The protein below binds the small molecule below.
Small molecule (SMILES): N[C@@H](CCC(=O)O)C(=O)O

Sequence of chain 1.G:
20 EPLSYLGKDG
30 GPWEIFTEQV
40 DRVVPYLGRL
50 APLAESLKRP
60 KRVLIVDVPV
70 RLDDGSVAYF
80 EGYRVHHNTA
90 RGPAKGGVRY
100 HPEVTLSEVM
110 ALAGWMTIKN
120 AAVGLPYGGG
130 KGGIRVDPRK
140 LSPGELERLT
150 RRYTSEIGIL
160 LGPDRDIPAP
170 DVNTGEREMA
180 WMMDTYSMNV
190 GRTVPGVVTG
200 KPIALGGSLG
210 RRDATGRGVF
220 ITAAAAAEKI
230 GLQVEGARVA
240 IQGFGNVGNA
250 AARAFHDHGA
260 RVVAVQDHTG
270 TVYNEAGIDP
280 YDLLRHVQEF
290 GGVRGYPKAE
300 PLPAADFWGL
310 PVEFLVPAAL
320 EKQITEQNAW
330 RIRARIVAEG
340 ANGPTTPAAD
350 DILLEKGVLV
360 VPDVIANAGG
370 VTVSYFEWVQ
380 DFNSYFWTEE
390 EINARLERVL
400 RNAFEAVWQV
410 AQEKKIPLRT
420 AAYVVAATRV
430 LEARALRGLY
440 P

Binding-site contacts:
Ligand atom C contacts residue GLY437 of chain 1.H at 3.7 Å.
Ligand atom O contacts residue TYR439 of chain 1.H at 4.1 Å.
Ligand atom OE1 contacts residue ARG436 of chain 1.H at 3.6 Å.
Ligand atom OE1 contacts residue ALA89 of chain 1.H at 3.9 Å.
Ligand atom OE1 contacts residue THR88 of chain 1.H at 4.2 Å.
Ligand atom N contacts residue ASP183 of chain 1.G at 2.7 Å (salt-bridge).
Ligand atom CB contacts residue ARG436 of chain 1.H at 3.7 Å.
Ligand atom CD contacts residue ALA89 of chain 1.H at 4.0 Å (hydrophobic).
Ligand atom N contacts residue MET187 of chain 1.G at 3.6 Å.
Ligand atom CA contacts residue GLY437 of chain 1.H at 3.6 Å.
Ligand atom OXT contacts residue TYR439 of chain 1.H at 2.8 Å (h-bond).
Ligand atom C contacts residue LEU438 of chain 1.H at 4.4 Å (hydrophobic).
Ligand atom CG contacts residue ARG433 of chain 1.H at 3.5 Å.
Ligand atom OE2 contacts residue THR88 of chain 1.H at 4.5 Å.
Ligand atom N contacts residue LEU438 of chain 1.H at 4.5 Å.
Ligand atom CA contacts residue TYR439 of chain 1.H at 3.4 Å (hydrophobic).
Ligand atom O contacts residue ARG151 of chain 1.L at 2.8 Å (salt-bridge).
Ligand atom CB contacts residue ARG433 of chain 1.H at 4.3 Å.
Ligand atom OE2 contacts residue ALA89 of chain 1.H at 3.9 Å.
Ligand atom C contacts residue ARG151 of chain 1.L at 3.5 Å.
Ligand atom CG contacts residue GLY437 of chain 1.H at 4.3 Å.
Ligand atom CB contacts residue GLY437 of chain 1.H at 3.4 Å.
Ligand atom CA contacts residue MET187 of chain 1.G at 3.7 Å (hydrophobic).
Ligand atom C contacts residue TYR439 of chain 1.H at 3.3 Å (hydrophobic).
Ligand atom OXT contacts residue GLY437 of chain 1.H at 3.3 Å (h-bond).
Ligand atom N contacts residue TYR439 of chain 1.H at 2.8 Å (h-bond).
Ligand atom CA contacts residue ASP183 of chain 1.G at 3.4 Å.
Ligand atom OXT contacts residue LEU438 of chain 1.H at 3.3 Å.
Ligand atom N contacts residue GLY437 of chain 1.H at 3.2 Å (h-bond).
Ligand atom OXT contacts residue ARG151 of chain 1.L at 3.0 Å (salt-bridge).
Ligand atom CB contacts residue ASP183 of chain 1.G at 3.4 Å.

Sequence of chain 1.H:
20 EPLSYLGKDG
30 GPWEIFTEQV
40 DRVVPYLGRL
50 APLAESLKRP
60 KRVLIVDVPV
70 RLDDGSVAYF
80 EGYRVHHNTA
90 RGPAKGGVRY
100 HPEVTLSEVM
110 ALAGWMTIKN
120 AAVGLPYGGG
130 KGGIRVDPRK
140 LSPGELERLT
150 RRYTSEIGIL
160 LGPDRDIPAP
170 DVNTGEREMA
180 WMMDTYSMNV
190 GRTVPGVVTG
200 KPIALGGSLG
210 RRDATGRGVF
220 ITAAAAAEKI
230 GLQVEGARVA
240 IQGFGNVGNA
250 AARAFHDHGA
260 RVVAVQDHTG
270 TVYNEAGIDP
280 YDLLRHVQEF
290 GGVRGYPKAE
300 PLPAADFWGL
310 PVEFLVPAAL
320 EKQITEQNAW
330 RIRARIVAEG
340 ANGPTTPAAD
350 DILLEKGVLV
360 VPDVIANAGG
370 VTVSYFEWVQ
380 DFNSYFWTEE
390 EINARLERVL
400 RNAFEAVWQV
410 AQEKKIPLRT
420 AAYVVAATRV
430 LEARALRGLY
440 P

Sequence of chain 1.L:
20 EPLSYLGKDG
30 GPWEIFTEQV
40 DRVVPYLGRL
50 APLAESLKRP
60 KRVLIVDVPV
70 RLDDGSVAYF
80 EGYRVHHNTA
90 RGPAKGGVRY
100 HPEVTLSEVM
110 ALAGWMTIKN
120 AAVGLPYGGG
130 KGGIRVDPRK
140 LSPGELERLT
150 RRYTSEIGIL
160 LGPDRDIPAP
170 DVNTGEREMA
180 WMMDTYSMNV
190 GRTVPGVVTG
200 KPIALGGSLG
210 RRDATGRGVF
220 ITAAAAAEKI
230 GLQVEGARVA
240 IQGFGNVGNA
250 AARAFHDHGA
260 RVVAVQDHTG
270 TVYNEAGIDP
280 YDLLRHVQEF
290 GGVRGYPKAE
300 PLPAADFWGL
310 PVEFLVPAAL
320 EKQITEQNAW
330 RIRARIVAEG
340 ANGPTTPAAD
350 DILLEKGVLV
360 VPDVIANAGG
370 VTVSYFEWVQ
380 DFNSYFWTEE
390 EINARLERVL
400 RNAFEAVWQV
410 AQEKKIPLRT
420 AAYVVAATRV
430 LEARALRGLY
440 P